Binding-site contacts:
Ligand atom O12 contacts residue GLY106 of chain 1.C at 3.0 Å.
Ligand atom C3 contacts residue ASN109 of chain 1.B at 3.9 Å.
Ligand atom C5 contacts residue PHE25 of chain 1.C at 4.0 Å (hydrophobic).
Ligand atom O11 contacts residue ASN52 of chain 1.C at 3.5 Å.
Ligand atom C4 contacts residue LEU107 of chain 1.C at 4.1 Å (hydrophobic).
Ligand atom O12 contacts residue GLN105 of chain 1.C at 3.8 Å.
Ligand atom N10 contacts residue ASN52 of chain 1.C at 3.7 Å.
Ligand atom C3 contacts residue TRQ62 of chain 1.B at 3.7 Å.
Ligand atom C5 contacts residue ASP110 of chain 1.B at 4.0 Å.
Ligand atom O11 contacts residue ASN112 of chain 1.B at 3.8 Å.
Ligand atom C9 contacts residue PHE25 of chain 1.C at 3.8 Å (hydrophobic).
Ligand atom C8 contacts residue PHE122 of chain 1.B at 4.0 Å (hydrophobic).
Ligand atom O11 contacts residue GLY106 of chain 1.C at 4.0 Å.
Ligand atom N10 contacts residue LEU28 of chain 1.C at 3.8 Å.
Ligand atom C9 contacts residue VAL111 of chain 1.B at 3.9 Å (hydrophobic).
Ligand atom O11 contacts residue GLN105 of chain 1.C at 4.0 Å.
Ligand atom N10 contacts residue GLN105 of chain 1.C at 3.9 Å.
Ligand atom C6 contacts residue ASN112 of chain 1.B at 3.9 Å.
Ligand atom C4 contacts residue PHE25 of chain 1.C at 3.9 Å (hydrophobic).
Ligand atom N10 contacts residue GLY106 of chain 1.C at 3.6 Å.
Ligand atom C4 contacts residue VAL111 of chain 1.B at 4.0 Å (hydrophobic).
Ligand atom C7 contacts residue ASN112 of chain 1.B at 3.4 Å.
Ligand atom C8 contacts residue PHE25 of chain 1.C at 3.9 Å (hydrophobic).
Ligand atom C5 contacts residue LEU107 of chain 1.C at 3.8 Å (hydrophobic).
Ligand atom N2 contacts residue ASP37 of chain 1.B at 3.2 Å (salt-bridge).
Ligand atom C6 contacts residue LEU28 of chain 1.C at 4.1 Å (hydrophobic).
Ligand atom N10 contacts residue ASN112 of chain 1.B at 4.1 Å.
Ligand atom C8 contacts residue ASN112 of chain 1.B at 3.8 Å.
Ligand atom O12 contacts residue LEU107 of chain 1.C at 3.6 Å.
Ligand atom O11 contacts residue PHE51 of chain 1.C at 3.6 Å.
Ligand atom C5 contacts residue GLY106 of chain 1.C at 3.9 Å.
Ligand atom C3 contacts residue VAL111 of chain 1.B at 4.0 Å (hydrophobic).
Ligand atom O12 contacts residue ASN52 of chain 1.C at 3.0 Å.
Ligand atom C7 contacts residue LEU28 of chain 1.C at 4.0 Å (hydrophobic).
Ligand atom C7 contacts residue PHE25 of chain 1.C at 4.1 Å (hydrophobic).
Ligand atom N2 contacts residue TRQ62 of chain 1.B at 2.7 Å (h-bond).
Ligand atom N2 contacts residue VAL111 of chain 1.B at 3.2 Å (h-bond).
Ligand atom C3 contacts residue ASP37 of chain 1.B at 3.0 Å.
Ligand atom O11 contacts residue LEU28 of chain 1.C at 3.4 Å.
Ligand atom N2 contacts residue ASN109 of chain 1.B at 3.0 Å (h-bond).

The protein below binds the small molecule below.
Small molecule (SMILES): NCc1ccc([N+](=O)[O-])cc1

Sequence of chain 1.B:
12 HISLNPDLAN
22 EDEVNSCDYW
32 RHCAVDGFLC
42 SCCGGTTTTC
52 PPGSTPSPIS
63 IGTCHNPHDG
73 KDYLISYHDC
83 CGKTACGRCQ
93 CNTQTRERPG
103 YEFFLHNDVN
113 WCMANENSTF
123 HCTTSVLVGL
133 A

Sequence of chain 1.C:
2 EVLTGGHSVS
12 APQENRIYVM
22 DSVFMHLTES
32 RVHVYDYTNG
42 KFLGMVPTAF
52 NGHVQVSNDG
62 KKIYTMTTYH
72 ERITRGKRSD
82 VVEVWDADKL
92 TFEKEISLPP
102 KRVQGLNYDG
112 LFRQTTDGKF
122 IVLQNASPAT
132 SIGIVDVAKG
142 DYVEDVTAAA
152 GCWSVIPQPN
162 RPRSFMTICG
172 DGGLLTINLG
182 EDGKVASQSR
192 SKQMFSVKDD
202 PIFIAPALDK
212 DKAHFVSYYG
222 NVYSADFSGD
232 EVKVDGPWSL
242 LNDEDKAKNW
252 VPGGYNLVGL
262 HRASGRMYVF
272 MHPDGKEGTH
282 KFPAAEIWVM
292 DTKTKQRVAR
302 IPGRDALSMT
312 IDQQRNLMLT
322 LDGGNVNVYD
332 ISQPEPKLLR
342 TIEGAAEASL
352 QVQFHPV